Sequence of chain 1.D:
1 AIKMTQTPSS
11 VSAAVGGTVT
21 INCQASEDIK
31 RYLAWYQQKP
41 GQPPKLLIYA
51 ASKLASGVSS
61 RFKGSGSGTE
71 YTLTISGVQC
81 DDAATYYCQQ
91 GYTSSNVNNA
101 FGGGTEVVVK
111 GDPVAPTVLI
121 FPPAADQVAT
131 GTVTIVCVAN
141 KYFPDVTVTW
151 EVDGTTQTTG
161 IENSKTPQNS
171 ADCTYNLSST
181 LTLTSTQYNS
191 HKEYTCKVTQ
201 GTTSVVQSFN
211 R

Sequence of chain 1.C:
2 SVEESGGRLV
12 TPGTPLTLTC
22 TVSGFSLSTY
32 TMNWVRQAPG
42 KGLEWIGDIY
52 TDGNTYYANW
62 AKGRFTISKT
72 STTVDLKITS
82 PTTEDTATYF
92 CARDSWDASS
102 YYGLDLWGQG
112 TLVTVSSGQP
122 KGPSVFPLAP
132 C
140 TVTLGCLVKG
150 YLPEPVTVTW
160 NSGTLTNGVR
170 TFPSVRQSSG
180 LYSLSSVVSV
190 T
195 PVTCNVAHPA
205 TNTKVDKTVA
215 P

This protein binds this small molecule.
Small molecule (SMILES): C[C@@H](C=O)NC(=O)CNC(=O)[C@H](CCCCNC[C@@H](O)CCN)NC(=O)CN

Binding-site contacts:
Ligand atom CD contacts residue TYR92 of chain 1.D at 3.3 Å (hydrophobic).
Ligand atom O1 contacts residue TYR51 of chain 1.C at 2.9 Å (h-bond).
Ligand atom CB contacts residue TYR32 of chain 1.D at 3.4 Å (hydrophobic).
Ligand atom C1 contacts residue GLY91 of chain 1.D at 3.3 Å.
Ligand atom NZ contacts residue SO41 of chain 1.U at 2.7 Å (h-bond).
Ligand atom N1 contacts residue ASP95 of chain 1.C at 2.7 Å (salt-bridge).
Ligand atom C contacts residue ALA99 of chain 1.C at 3.6 Å (hydrophobic).
Ligand atom CE contacts residue GLY91 of chain 1.D at 3.8 Å.
Ligand atom N1 contacts residue ASN34 of chain 1.C at 3.1 Å (h-bond).
Ligand atom C1 contacts residue TYR51 of chain 1.C at 3.6 Å (hydrophobic).
Ligand atom CD contacts residue SO41 of chain 1.U at 3.2 Å.
Ligand atom C2 contacts residue SO41 of chain 1.U at 3.8 Å.
Ligand atom C2 contacts residue TYR51 of chain 1.C at 3.0 Å (hydrophobic).
Ligand atom C contacts residue TYR32 of chain 1.D at 3.6 Å (hydrophobic).
Ligand atom N contacts residue ALA99 of chain 1.C at 3.1 Å (h-bond).
Ligand atom N1 contacts residue ASP49 of chain 1.C at 3.3 Å (salt-bridge).
Ligand atom C2 contacts residue TRP97 of chain 1.C at 3.7 Å (hydrophobic).
Ligand atom CA contacts residue TYR32 of chain 1.D at 3.3 Å (hydrophobic).
Ligand atom O1 contacts residue SO41 of chain 1.U at 3.2 Å (h-bond).
Ligand atom C4 contacts residue SER94 of chain 1.D at 3.2 Å.
Ligand atom C3 contacts residue ASP95 of chain 1.C at 3.7 Å.
Ligand atom N contacts residue TYR32 of chain 1.D at 3.0 Å (h-bond).
Ligand atom CA contacts residue ALA99 of chain 1.C at 3.6 Å (hydrophobic).
Ligand atom C2 contacts residue SER94 of chain 1.D at 3.7 Å.
Ligand atom O1 contacts residue THR93 of chain 1.D at 3.3 Å.
Ligand atom CE contacts residue TYR92 of chain 1.D at 3.8 Å (hydrophobic).
Ligand atom CD contacts residue TYR32 of chain 1.D at 3.7 Å (hydrophobic).
Ligand atom C1 contacts residue TRP97 of chain 1.C at 3.5 Å (hydrophobic).
Ligand atom O1 contacts residue SER94 of chain 1.D at 3.0 Å (h-bond).
Ligand atom C4 contacts residue ASP49 of chain 1.C at 2.8 Å.
Ligand atom CE contacts residue TRP97 of chain 1.C at 3.4 Å (hydrophobic).
Ligand atom O contacts residue ALA99 of chain 1.C at 3.1 Å (h-bond).
Ligand atom C1 contacts residue SO41 of chain 1.U at 3.6 Å.
Ligand atom NZ contacts residue TYR92 of chain 1.D at 3.1 Å (h-bond).
Ligand atom N contacts residue ALA99 of chain 1.C at 3.3 Å (h-bond).
Ligand atom CG contacts residue TYR32 of chain 1.D at 3.5 Å (hydrophobic).
Ligand atom NZ contacts residue GLY91 of chain 1.D at 3.2 Å (h-bond).
Ligand atom CG contacts residue SO41 of chain 1.U at 3.5 Å.
Ligand atom C4 contacts residue ASP95 of chain 1.C at 3.4 Å.
Ligand atom CE contacts residue SO41 of chain 1.U at 3.1 Å.